Sequence of chain 27.A:
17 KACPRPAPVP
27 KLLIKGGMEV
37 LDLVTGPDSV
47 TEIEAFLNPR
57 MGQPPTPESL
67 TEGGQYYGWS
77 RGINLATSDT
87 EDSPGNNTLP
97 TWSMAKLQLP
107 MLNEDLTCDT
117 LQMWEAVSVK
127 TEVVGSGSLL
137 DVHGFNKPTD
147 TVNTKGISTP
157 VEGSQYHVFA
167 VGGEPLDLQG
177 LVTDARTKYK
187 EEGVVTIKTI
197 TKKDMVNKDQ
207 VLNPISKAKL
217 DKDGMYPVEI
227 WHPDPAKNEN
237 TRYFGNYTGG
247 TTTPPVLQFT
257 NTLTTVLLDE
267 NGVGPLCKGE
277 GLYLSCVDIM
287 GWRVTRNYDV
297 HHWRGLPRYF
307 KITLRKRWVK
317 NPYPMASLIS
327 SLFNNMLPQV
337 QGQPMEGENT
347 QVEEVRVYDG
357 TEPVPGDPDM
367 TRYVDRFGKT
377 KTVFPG

Binding-site contacts:
Ligand atom C3 contacts residue VAL296 of chain 27.E at 3.7 Å (hydrophobic).
Ligand atom O6 contacts residue ASN93 of chain 27.E at 3.5 Å (h-bond).
Ligand atom C6 contacts residue TYR72 of chain 27.E at 3.3 Å (hydrophobic).
Ligand atom O4 contacts residue GLY78 of chain 27.E at 3.0 Å.
Ligand atom C3 contacts residue HIS298 of chain 27.E at 3.8 Å.
Ligand atom O1B contacts residue ASN80 of chain 27.E at 4.2 Å.
Ligand atom C4 contacts residue GLY78 of chain 27.E at 3.3 Å.
Ligand atom O1A contacts residue ARG77 of chain 27.E at 3.1 Å (salt-bridge).
Ligand atom O8 contacts residue TYR72 of chain 27.E at 3.5 Å (h-bond).
Ligand atom C5 contacts residue ASN93 of chain 27.E at 4.1 Å.
Ligand atom O1B contacts residue ARG77 of chain 27.E at 2.8 Å (salt-bridge).
Ligand atom O3 contacts residue GLY78 of chain 27.E at 3.6 Å.
Ligand atom C1 contacts residue TYR72 of chain 27.E at 3.8 Å (hydrophobic).
Ligand atom C8 contacts residue TYR72 of chain 27.E at 4.1 Å (hydrophobic).
Ligand atom C2 contacts residue GLY78 of chain 27.E at 4.1 Å.
Ligand atom C7 contacts residue TYR72 of chain 27.E at 3.9 Å (hydrophobic).
Ligand atom O1B contacts residue SER89 of chain 27.E at 4.1 Å.
Ligand atom C11 contacts residue ASP85 of chain 27.A at 3.8 Å.
Ligand atom O4 contacts residue THR291 of chain 27.E at 3.4 Å.
Ligand atom O10 contacts residue THR291 of chain 27.E at 3.8 Å.
Ligand atom C8 contacts residue ARG77 of chain 27.E at 4.2 Å.
Ligand atom C1 contacts residue SER89 of chain 27.E at 4.2 Å.
Ligand atom O4 contacts residue ILE79 of chain 27.E at 3.5 Å (h-bond).
Ligand atom N5 contacts residue TYR72 of chain 27.E at 3.1 Å (h-bond).
Ligand atom O1B contacts residue TYR72 of chain 27.E at 3.8 Å.
Ligand atom C4 contacts residue HIS298 of chain 27.E at 3.6 Å.
Ligand atom O1A contacts residue SER89 of chain 27.E at 3.4 Å (h-bond).
Ligand atom C6 contacts residue ASN93 of chain 27.E at 3.4 Å.
Ligand atom C4 contacts residue TYR72 of chain 27.E at 3.4 Å (hydrophobic).
Ligand atom O10 contacts residue ASN293 of chain 27.E at 3.9 Å.
Ligand atom C5 contacts residue TYR72 of chain 27.E at 3.4 Å (hydrophobic).
Ligand atom O4 contacts residue HIS298 of chain 27.E at 3.0 Å (h-bond).
Ligand atom C3 contacts residue GLY78 of chain 27.E at 4.0 Å.
Ligand atom O1A contacts residue GLY78 of chain 27.E at 3.3 Å (h-bond).
Ligand atom C1 contacts residue ARG77 of chain 27.E at 3.4 Å.
Ligand atom O4 contacts residue VAL296 of chain 27.E at 4.0 Å.
Ligand atom O4 contacts residue TYR72 of chain 27.E at 4.2 Å.
Ligand atom C3 contacts residue GLY78 of chain 27.E at 4.0 Å.
Ligand atom O1A contacts residue TYR72 of chain 27.E at 3.5 Å.
Ligand atom C1 contacts residue GLY78 of chain 27.E at 4.0 Å.

This protein binds this small molecule.
Small molecule (SMILES): CC(=O)N[C@@H]1[C@@H](O[C@@H]2O[C@H](CO)[C@H](O)[C@H](O[C@]3(C(=O)O)C[C@H](O)[C@@H](NC(C)=O)[C@H]([C@H](O)[C@H](O)CO)O3)[C@H]2O)[C@H](O)[C@@H](CO[C@]2(C(=O)O)C[C@H](O)[C@@H](NC(C)=O)[C@H]([C@H](O)[C@H](O)CO)O2)O[C@H]1O

Sequence of chain 27.E:
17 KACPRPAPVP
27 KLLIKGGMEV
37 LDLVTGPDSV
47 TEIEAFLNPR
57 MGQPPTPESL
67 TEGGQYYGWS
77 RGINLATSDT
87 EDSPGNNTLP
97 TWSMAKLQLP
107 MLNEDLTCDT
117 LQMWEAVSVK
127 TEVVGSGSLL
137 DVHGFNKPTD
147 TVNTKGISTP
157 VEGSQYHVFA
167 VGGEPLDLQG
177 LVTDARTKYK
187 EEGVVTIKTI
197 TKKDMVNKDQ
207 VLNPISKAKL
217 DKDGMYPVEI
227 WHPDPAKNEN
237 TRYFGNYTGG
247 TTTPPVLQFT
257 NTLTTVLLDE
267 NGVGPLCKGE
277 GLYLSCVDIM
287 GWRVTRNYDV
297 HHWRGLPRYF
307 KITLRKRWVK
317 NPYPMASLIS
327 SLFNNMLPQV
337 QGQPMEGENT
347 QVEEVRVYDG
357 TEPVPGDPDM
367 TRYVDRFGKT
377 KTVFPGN